Binding-site contacts:
Ligand atom C3 contacts residue ASN603 of chain 1.A at 3.9 Å.
Ligand atom O5 contacts residue ASN603 of chain 1.A at 2.4 Å (h-bond).
Ligand atom N2 contacts residue ASN603 of chain 1.A at 2.9 Å (h-bond).
Ligand atom C7 contacts residue ASN603 of chain 1.A at 3.1 Å.
Ligand atom C5 contacts residue ASN603 of chain 1.A at 3.7 Å.
Ligand atom C1 contacts residue ASN603 of chain 1.A at 1.6 Å.
Ligand atom O7 contacts residue ASN603 of chain 1.A at 3.0 Å (h-bond).
Ligand atom C8 contacts residue ASN603 of chain 1.A at 3.8 Å.
Ligand atom C4 contacts residue ASN603 of chain 1.A at 4.3 Å.
Ligand atom C2 contacts residue ASN603 of chain 1.A at 2.5 Å.

This small molecule binds to this protein.
Small molecule (SMILES): CC(=O)N[C@@H]1[C@@H](O)[C@H](O)[C@@H](CO)O[C@H]1O

Sequence of chain 1.A:
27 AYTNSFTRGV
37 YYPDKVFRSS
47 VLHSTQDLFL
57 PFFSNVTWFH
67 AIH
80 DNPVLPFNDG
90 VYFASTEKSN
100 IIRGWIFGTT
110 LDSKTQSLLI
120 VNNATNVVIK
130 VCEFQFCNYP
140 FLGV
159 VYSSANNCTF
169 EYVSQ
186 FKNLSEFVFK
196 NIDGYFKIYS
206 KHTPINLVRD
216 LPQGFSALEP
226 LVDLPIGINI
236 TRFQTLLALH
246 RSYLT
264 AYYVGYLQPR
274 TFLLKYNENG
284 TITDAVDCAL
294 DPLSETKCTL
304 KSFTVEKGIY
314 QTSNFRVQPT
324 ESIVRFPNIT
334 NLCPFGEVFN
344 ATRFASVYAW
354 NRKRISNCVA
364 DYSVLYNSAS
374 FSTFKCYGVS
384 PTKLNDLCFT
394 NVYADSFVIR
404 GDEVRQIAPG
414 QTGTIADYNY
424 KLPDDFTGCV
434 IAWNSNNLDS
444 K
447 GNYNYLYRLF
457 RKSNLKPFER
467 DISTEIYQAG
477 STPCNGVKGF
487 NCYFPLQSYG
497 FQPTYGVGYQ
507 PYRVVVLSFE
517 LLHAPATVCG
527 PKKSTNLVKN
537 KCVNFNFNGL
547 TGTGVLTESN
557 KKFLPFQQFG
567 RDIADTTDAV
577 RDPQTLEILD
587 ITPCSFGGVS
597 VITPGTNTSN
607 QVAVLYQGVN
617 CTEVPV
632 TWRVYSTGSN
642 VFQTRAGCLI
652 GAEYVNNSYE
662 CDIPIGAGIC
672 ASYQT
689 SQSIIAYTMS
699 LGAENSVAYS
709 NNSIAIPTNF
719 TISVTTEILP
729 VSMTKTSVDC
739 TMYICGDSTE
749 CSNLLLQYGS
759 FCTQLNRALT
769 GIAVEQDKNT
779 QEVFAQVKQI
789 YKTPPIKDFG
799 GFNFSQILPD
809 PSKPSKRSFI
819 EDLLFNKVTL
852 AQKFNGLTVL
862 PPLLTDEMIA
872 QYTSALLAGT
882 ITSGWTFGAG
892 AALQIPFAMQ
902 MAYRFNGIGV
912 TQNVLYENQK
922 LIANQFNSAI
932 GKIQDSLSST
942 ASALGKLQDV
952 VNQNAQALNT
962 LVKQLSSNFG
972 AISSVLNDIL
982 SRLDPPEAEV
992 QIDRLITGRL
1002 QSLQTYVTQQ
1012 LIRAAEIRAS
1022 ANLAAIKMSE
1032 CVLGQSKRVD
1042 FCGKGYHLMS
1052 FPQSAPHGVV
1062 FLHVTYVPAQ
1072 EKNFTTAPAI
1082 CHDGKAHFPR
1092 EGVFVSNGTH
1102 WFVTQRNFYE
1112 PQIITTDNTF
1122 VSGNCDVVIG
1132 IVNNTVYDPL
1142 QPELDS